A protein and the small-molecule ligand that binds it are described below.
Small molecule (SMILES): CC(=O)N[C@@H]1[C@@H](O)[C@H](O)[C@@H](CO)O[C@H]1O

Binding-site contacts:
Ligand atom O5 contacts residue ASN56 of chain 1.A at 2.4 Å (h-bond).
Ligand atom C1 contacts residue VAL51 of chain 1.A at 4.5 Å (hydrophobic).
Ligand atom C8 contacts residue VAL51 of chain 1.A at 3.8 Å (hydrophobic).
Ligand atom C7 contacts residue ASN56 of chain 1.A at 3.8 Å.
Ligand atom C4 contacts residue ASN56 of chain 1.A at 4.2 Å.
Ligand atom N2 contacts residue LYS59 of chain 1.A at 3.9 Å.
Ligand atom O6 contacts residue ASN53 of chain 1.A at 3.6 Å.
Ligand atom O7 contacts residue ASN56 of chain 1.A at 4.3 Å.
Ligand atom O7 contacts residue LYS59 of chain 1.A at 3.3 Å.
Ligand atom C2 contacts residue ASN56 of chain 1.A at 2.4 Å.
Ligand atom O5 contacts residue ASN53 of chain 1.A at 3.9 Å.
Ligand atom C1 contacts residue ASN56 of chain 1.A at 1.4 Å.
Ligand atom C3 contacts residue ASN56 of chain 1.A at 3.8 Å.
Ligand atom C7 contacts residue VAL51 of chain 1.A at 3.6 Å (hydrophobic).
Ligand atom C6 contacts residue ASN53 of chain 1.A at 4.3 Å.
Ligand atom C3 contacts residue VAL51 of chain 1.A at 3.3 Å (hydrophobic).
Ligand atom C2 contacts residue VAL51 of chain 1.A at 3.8 Å (hydrophobic).
Ligand atom O3 contacts residue VAL51 of chain 1.A at 3.5 Å (h-bond).
Ligand atom N2 contacts residue VAL51 of chain 1.A at 3.1 Å (h-bond).
Ligand atom C8 contacts residue CYS93 of chain 1.A at 4.2 Å (hydrophobic).
Ligand atom N2 contacts residue ALA52 of chain 1.A at 4.1 Å.
Ligand atom C7 contacts residue LYS59 of chain 1.A at 3.5 Å.
Ligand atom C1 contacts residue ASN53 of chain 1.A at 4.2 Å.
Ligand atom C8 contacts residue ALA52 of chain 1.A at 4.4 Å (hydrophobic).
Ligand atom C8 contacts residue LYS59 of chain 1.A at 3.6 Å.
Ligand atom C5 contacts residue ASN53 of chain 1.A at 4.0 Å.
Ligand atom C5 contacts residue ASN56 of chain 1.A at 3.7 Å.
Ligand atom C2 contacts residue LYS59 of chain 1.A at 4.2 Å.
Ligand atom N2 contacts residue ASN56 of chain 1.A at 2.9 Å (h-bond).

Sequence of chain 1.A:
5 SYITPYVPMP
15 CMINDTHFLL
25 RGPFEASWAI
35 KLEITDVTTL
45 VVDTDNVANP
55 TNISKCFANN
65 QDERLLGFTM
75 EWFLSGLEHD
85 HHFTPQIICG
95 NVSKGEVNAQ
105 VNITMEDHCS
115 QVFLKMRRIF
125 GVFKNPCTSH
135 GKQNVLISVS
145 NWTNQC